Sequence of chain 1.A:
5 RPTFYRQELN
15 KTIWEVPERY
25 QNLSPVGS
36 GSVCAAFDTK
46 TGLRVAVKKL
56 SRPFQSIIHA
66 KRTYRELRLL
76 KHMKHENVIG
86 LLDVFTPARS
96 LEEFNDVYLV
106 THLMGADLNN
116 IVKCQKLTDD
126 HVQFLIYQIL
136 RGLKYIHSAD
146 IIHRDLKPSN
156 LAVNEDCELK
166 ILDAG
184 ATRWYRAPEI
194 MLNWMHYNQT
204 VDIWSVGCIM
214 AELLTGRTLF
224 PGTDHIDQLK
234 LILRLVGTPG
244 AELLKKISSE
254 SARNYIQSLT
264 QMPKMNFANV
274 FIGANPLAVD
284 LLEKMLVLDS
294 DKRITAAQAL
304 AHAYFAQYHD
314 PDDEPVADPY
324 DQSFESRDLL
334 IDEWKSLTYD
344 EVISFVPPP

This protein binds this small molecule.
Small molecule (SMILES): Cn1nc(C(C)(C)C)cc1NC(=O)Nc1ccc(Cl)cc1

Binding-site contacts:
Ligand atom C5 contacts residue LYS53 of chain 1.A at 3.7 Å.
Ligand atom C4 contacts residue GLU71 of chain 1.A at 3.6 Å.
Ligand atom N11 contacts residue GLU71 of chain 1.A at 3.7 Å.
Ligand atom C7 contacts residue LEU167 of chain 1.A at 3.8 Å (hydrophobic).
Ligand atom C10 contacts residue ASP168 of chain 1.A at 3.6 Å.
Ligand atom C17 contacts residue ILE166 of chain 1.A at 3.8 Å (hydrophobic).
Ligand atom O1 contacts residue LEU167 of chain 1.A at 3.6 Å.
Ligand atom N9 contacts residue LEU75 of chain 1.A at 3.8 Å.
Ligand atom C1 contacts residue ASP168 of chain 1.A at 3.1 Å.
Ligand atom C19 contacts residue ILE141 of chain 1.A at 3.9 Å (hydrophobic).
Ligand atom C4 contacts residue LYS53 of chain 1.A at 3.9 Å.
Ligand atom C17 contacts residue HIS148 of chain 1.A at 3.5 Å.
Ligand atom C1 contacts residue LEU75 of chain 1.A at 3.9 Å (hydrophobic).
Ligand atom C13 contacts residue ASP168 of chain 1.A at 3.8 Å.
Ligand atom CL6 contacts residue THR106 of chain 1.A at 4.0 Å.
Ligand atom C14 contacts residue ILE84 of chain 1.A at 3.7 Å (hydrophobic).
Ligand atom C14 contacts residue ASP168 of chain 1.A at 3.6 Å.
Ligand atom C8 contacts residue ASP168 of chain 1.A at 3.9 Å.
Ligand atom C18 contacts residue HIS148 of chain 1.A at 3.7 Å.
Ligand atom CL6 contacts residue VAL38 of chain 1.A at 4.0 Å.
Ligand atom C15 contacts residue ASP168 of chain 1.A at 3.9 Å.
Ligand atom C15 contacts residue GLU71 of chain 1.A at 3.0 Å.
Ligand atom C17 contacts residue LEU167 of chain 1.A at 3.7 Å (hydrophobic).
Ligand atom C8 contacts residue LEU167 of chain 1.A at 3.9 Å (hydrophobic).
Ligand atom C10 contacts residue GLU71 of chain 1.A at 3.8 Å.
Ligand atom O1 contacts residue ASP168 of chain 1.A at 3.0 Å (salt-bridge).
Ligand atom C3 contacts residue GLU71 of chain 1.A at 3.6 Å.
Ligand atom N11 contacts residue ASP168 of chain 1.A at 3.4 Å.
Ligand atom C8 contacts residue ILE84 of chain 1.A at 3.7 Å (hydrophobic).
Ligand atom N2 contacts residue GLU71 of chain 1.A at 2.8 Å (salt-bridge).
Ligand atom N12 contacts residue ASP168 of chain 1.A at 3.6 Å.
Ligand atom N9 contacts residue GLU71 of chain 1.A at 3.0 Å (salt-bridge).
Ligand atom N2 contacts residue ASP168 of chain 1.A at 3.5 Å (salt-bridge).
Ligand atom O1 contacts residue ILE84 of chain 1.A at 3.7 Å.
Ligand atom C7 contacts residue ILE84 of chain 1.A at 3.7 Å (hydrophobic).
Ligand atom C1 contacts residue GLU71 of chain 1.A at 3.5 Å.
Ligand atom C19 contacts residue VAL83 of chain 1.A at 3.9 Å (hydrophobic).
Ligand atom C19 contacts residue MET78 of chain 1.A at 3.8 Å (hydrophobic).
Ligand atom CL6 contacts residue ALA51 of chain 1.A at 3.9 Å.
Ligand atom N9 contacts residue ASP168 of chain 1.A at 3.5 Å (salt-bridge).